Sequence of chain 1.A:
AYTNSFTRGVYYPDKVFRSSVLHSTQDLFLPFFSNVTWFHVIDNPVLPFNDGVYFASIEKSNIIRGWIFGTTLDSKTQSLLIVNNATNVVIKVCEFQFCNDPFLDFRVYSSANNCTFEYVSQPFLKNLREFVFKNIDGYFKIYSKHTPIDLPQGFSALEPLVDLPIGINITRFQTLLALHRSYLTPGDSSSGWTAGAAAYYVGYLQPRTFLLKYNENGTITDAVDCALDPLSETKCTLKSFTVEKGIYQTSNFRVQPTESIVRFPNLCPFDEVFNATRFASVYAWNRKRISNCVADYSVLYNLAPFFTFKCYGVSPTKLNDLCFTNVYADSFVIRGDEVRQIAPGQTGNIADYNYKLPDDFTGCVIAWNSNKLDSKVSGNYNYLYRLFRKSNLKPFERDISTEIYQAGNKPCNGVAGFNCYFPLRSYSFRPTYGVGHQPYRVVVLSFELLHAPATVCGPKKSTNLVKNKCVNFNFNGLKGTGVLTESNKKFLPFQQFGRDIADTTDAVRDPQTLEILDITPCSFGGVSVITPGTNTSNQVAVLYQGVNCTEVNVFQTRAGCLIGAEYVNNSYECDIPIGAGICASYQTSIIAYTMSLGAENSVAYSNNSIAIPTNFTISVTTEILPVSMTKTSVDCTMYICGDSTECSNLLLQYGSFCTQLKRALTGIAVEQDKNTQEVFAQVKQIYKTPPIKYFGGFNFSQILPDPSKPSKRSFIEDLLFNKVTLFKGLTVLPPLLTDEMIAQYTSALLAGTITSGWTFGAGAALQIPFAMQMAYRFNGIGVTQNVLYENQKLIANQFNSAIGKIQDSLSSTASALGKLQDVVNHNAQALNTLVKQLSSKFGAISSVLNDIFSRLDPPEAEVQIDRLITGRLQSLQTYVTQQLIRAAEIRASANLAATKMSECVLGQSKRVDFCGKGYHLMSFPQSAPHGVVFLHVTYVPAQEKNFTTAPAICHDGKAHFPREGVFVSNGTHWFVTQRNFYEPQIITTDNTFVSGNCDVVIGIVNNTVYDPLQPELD

This small molecule binds to this protein.
Small molecule (SMILES): CC(=O)N[C@@H]1[C@@H](O)[C@H](O)[C@@H](CO)O[C@H]1O

Binding-site contacts:
Ligand atom N2 contacts residue GLN618 of chain 1.A at 2.6 Å (h-bond).
Ligand atom C5 contacts residue ASN590 of chain 1.A at 3.6 Å.
Ligand atom C4 contacts residue ASN590 of chain 1.A at 4.2 Å.
Ligand atom C8 contacts residue THR592 of chain 1.A at 3.7 Å.
Ligand atom C3 contacts residue GLN618 of chain 1.A at 4.1 Å.
Ligand atom O3 contacts residue GLN618 of chain 1.A at 3.7 Å.
Ligand atom C2 contacts residue GLN618 of chain 1.A at 3.3 Å.
Ligand atom C7 contacts residue THR592 of chain 1.A at 4.4 Å.
Ligand atom O5 contacts residue ASN590 of chain 1.A at 2.3 Å (h-bond).
Ligand atom C7 contacts residue ASN590 of chain 1.A at 3.0 Å.
Ligand atom C1 contacts residue ASN590 of chain 1.A at 1.4 Å.
Ligand atom C8 contacts residue GLN618 of chain 1.A at 3.8 Å.
Ligand atom C3 contacts residue ASN590 of chain 1.A at 3.9 Å.
Ligand atom C7 contacts residue GLN618 of chain 1.A at 3.7 Å.
Ligand atom C8 contacts residue ASN590 of chain 1.A at 3.5 Å.
Ligand atom O7 contacts residue ASN590 of chain 1.A at 3.9 Å.
Ligand atom N2 contacts residue ASN590 of chain 1.A at 2.4 Å (h-bond).
Ligand atom C2 contacts residue ASN590 of chain 1.A at 2.5 Å.